Binding-site contacts:
Ligand atom CBH contacts residue CYS106 of chain 1.A at 3.3 Å (hydrophobic).
Ligand atom N1 contacts residue LEU101 of chain 1.A at 3.6 Å.
Ligand atom CAB contacts residue PRO103 of chain 1.A at 3.5 Å (hydrophobic).
Ligand atom NBD contacts residue MET102 of chain 1.A at 2.9 Å (h-bond).
Ligand atom CAC contacts residue VAL35 of chain 1.A at 3.6 Å (hydrophobic).
Ligand atom C6 contacts residue MET102 of chain 1.A at 3.7 Å (hydrophobic).
Ligand atom OAG contacts residue LEU153 of chain 1.A at 3.6 Å.
Ligand atom CAD contacts residue LYS54 of chain 1.A at 3.2 Å.
Ligand atom OBF contacts residue MET102 of chain 1.A at 3.2 Å (h-bond).
Ligand atom CBR contacts residue LYS54 of chain 1.A at 3.8 Å.
Ligand atom CL5 contacts residue ALA52 of chain 1.A at 3.8 Å.
Ligand atom CBL contacts residue GLY105 of chain 1.A at 3.5 Å.
Ligand atom OAG contacts residue CYS106 of chain 1.A at 3.2 Å (h-bond).
Ligand atom C5 contacts residue ALA52 of chain 1.A at 3.5 Å (hydrophobic).
Ligand atom CBM contacts residue GLY105 of chain 1.A at 3.6 Å.
Ligand atom C6 contacts residue GLN100 of chain 1.A at 3.5 Å.
Ligand atom N1 contacts residue MET102 of chain 1.A at 3.0 Å (h-bond).
Ligand atom C4 contacts residue LEU153 of chain 1.A at 3.8 Å (hydrophobic).
Ligand atom CBN contacts residue MET102 of chain 1.A at 3.8 Å (hydrophobic).
Ligand atom CAQ contacts residue GLY105 of chain 1.A at 3.4 Å.
Ligand atom C6 contacts residue LEU153 of chain 1.A at 3.7 Å (hydrophobic).
Ligand atom CAD contacts residue MET99 of chain 1.A at 3.8 Å (hydrophobic).
Ligand atom CAD contacts residue GLU71 of chain 1.A at 3.5 Å.
Ligand atom CAC contacts residue LYS54 of chain 1.A at 3.3 Å.
Ligand atom OAI contacts residue LYS54 of chain 1.A at 3.5 Å (salt-bridge).
Ligand atom CBK contacts residue VAL35 of chain 1.A at 3.6 Å (hydrophobic).
Ligand atom NBE contacts residue VAL35 of chain 1.A at 3.6 Å.
Ligand atom CBL contacts residue MET102 of chain 1.A at 3.6 Å (hydrophobic).
Ligand atom C5 contacts residue LEU153 of chain 1.A at 3.7 Å (hydrophobic).
Ligand atom C6 contacts residue ALA52 of chain 1.A at 3.4 Å (hydrophobic).
Ligand atom CBN contacts residue GLY105 of chain 1.A at 3.8 Å.
Ligand atom OBF contacts residue LEU101 of chain 1.A at 3.7 Å.
Ligand atom CAU contacts residue CYS106 of chain 1.A at 2.8 Å (hydrophobic).
Ligand atom CAX contacts residue LEU27 of chain 1.A at 3.3 Å (hydrophobic).
Ligand atom CAN contacts residue VAL35 of chain 1.A at 3.6 Å (hydrophobic).
Ligand atom C2 contacts residue MET102 of chain 1.A at 3.8 Å (hydrophobic).
Ligand atom CBN contacts residue LEU27 of chain 1.A at 3.5 Å (hydrophobic).
Ligand atom OBF contacts residue LEU27 of chain 1.A at 3.4 Å.
Ligand atom CAT contacts residue CYS106 of chain 1.A at 1.8 Å (hydrophobic).
Ligand atom CAT contacts residue ASP109 of chain 1.A at 3.2 Å.

Sequence of chain 1.A:
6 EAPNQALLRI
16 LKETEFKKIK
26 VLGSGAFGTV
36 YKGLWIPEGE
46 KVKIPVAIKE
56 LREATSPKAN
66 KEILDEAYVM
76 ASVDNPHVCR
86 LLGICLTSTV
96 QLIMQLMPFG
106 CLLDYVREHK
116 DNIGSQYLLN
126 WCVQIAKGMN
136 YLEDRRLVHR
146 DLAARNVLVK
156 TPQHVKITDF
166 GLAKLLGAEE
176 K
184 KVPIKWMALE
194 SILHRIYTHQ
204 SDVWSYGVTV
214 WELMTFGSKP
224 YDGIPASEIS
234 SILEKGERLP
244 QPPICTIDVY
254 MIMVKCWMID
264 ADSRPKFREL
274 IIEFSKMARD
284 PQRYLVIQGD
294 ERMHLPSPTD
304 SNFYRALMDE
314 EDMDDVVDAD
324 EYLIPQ

The small molecule below binds the protein below.
Small molecule (SMILES): C=CC(=O)Nc1cc(Nc2ncc(Cl)c(Nc3ccccc3S(=O)(=O)C(C)C)n2)c(OC)cc1N1CCN(CC)CC1